Sequence of chain 1.A:
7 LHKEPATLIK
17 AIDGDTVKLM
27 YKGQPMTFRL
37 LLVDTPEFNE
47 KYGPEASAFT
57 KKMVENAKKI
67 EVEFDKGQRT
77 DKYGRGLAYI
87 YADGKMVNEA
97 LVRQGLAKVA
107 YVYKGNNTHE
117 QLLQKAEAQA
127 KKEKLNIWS

The protein below binds the small molecule below.
Small molecule (SMILES): Cc1cn([C@H]2C[C@H](OP(=O)(O)O)[C@@H](COP(=O)(O)O)O2)c(=O)[nH]c1=O

Binding-site contacts:
Ligand atom N3 contacts residue LEU83 of chain 1.A at 3.9 Å.
Ligand atom O2P contacts residue TYR79 of chain 1.A at 2.6 Å (h-bond).
Ligand atom C4 contacts residue TYR109 of chain 1.A at 3.6 Å (hydrophobic).
Ligand atom O1P contacts residue TYR79 of chain 1.A at 3.5 Å (h-bond).
Ligand atom O5P contacts residue CA1 of chain 1.B at 3.1 Å.
Ligand atom C2 contacts residue ASP77 of chain 1.A at 4.0 Å.
Ligand atom C2' contacts residue TYR107 of chain 1.A at 3.9 Å (hydrophobic).
Ligand atom O5' contacts residue ARG35 of chain 1.A at 3.6 Å.
Ligand atom O3' contacts residue LYS78 of chain 1.A at 3.4 Å (salt-bridge).
Ligand atom C3' contacts residue TYR107 of chain 1.A at 4.0 Å (hydrophobic).
Ligand atom P2 contacts residue ARG81 of chain 1.A at 4.0 Å.
Ligand atom O1P contacts residue LYS78 of chain 1.A at 2.7 Å (salt-bridge).
Ligand atom O2 contacts residue ASP77 of chain 1.A at 3.8 Å.
Ligand atom O5P contacts residue ARG35 of chain 1.A at 2.9 Å (salt-bridge).
Ligand atom C2 contacts residue TYR109 of chain 1.A at 3.9 Å (hydrophobic).
Ligand atom N3 contacts residue TYR109 of chain 1.A at 3.4 Å.
Ligand atom C5 contacts residue TYR107 of chain 1.A at 4.1 Å (hydrophobic).
Ligand atom P2 contacts residue CA1 of chain 1.B at 4.1 Å.
Ligand atom C2' contacts residue TYR109 of chain 1.A at 3.5 Å (hydrophobic).
Ligand atom C4' contacts residue ARG81 of chain 1.A at 3.8 Å.
Ligand atom C5' contacts residue TYR107 of chain 1.A at 3.5 Å (hydrophobic).
Ligand atom O4 contacts residue LEU37 of chain 1.A at 3.8 Å.
Ligand atom C5M contacts residue ARG35 of chain 1.A at 3.6 Å.
Ligand atom C4 contacts residue LEU83 of chain 1.A at 3.6 Å (hydrophobic).
Ligand atom O4' contacts residue ARG81 of chain 1.A at 3.1 Å (salt-bridge).
Ligand atom P1 contacts residue LYS78 of chain 1.A at 3.7 Å.
Ligand atom O4 contacts residue TYR109 of chain 1.A at 3.8 Å.
Ligand atom O5' contacts residue ARG81 of chain 1.A at 3.1 Å (salt-bridge).
Ligand atom O5P contacts residue ASP40 of chain 1.A at 3.4 Å (salt-bridge).
Ligand atom O4 contacts residue LEU83 of chain 1.A at 3.7 Å.
Ligand atom C5 contacts residue LEU83 of chain 1.A at 4.0 Å (hydrophobic).
Ligand atom C5' contacts residue ARG81 of chain 1.A at 4.0 Å.
Ligand atom C5M contacts residue TYR107 of chain 1.A at 3.9 Å (hydrophobic).
Ligand atom P1 contacts residue TYR79 of chain 1.A at 3.6 Å.
Ligand atom O2 contacts residue TYR109 of chain 1.A at 4.0 Å.
Ligand atom O6P contacts residue GLU43 of chain 1.A at 3.9 Å.
Ligand atom O4P contacts residue ARG81 of chain 1.A at 2.7 Å (salt-bridge).
Ligand atom C5M contacts residue LEU36 of chain 1.A at 3.9 Å (hydrophobic).
Ligand atom P2 contacts residue ARG35 of chain 1.A at 3.6 Å.
Ligand atom O4P contacts residue ARG35 of chain 1.A at 2.9 Å (salt-bridge).